Sequence of chain 1.A:
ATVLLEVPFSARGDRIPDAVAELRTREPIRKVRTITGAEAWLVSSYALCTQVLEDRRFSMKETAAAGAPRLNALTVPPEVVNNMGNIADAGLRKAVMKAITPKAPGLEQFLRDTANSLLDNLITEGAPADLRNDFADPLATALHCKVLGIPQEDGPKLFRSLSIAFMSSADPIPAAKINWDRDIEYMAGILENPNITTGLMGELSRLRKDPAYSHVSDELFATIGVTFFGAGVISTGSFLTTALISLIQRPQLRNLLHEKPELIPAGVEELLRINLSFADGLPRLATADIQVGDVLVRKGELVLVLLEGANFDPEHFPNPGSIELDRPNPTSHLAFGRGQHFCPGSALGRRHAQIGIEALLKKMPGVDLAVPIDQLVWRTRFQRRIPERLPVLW

The protein below binds the small molecule below.
Small molecule (SMILES): O=C1N[C@@H](Cc2c[nH]c3ccccc23)C(=O)N[C@H]1Cc1ccc(O)cc1

Binding-site contacts:
Ligand atom OHB contacts residue TRP181 of chain 1.A at 3.9 Å.
Ligand atom CD3 contacts residue PHE167 of chain 1.A at 3.8 Å (hydrophobic).
Ligand atom CE3 contacts residue THR228 of chain 1.A at 3.8 Å.
Ligand atom NB contacts residue VAL81 of chain 1.A at 3.8 Å.
Ligand atom CZB contacts residue PHE167 of chain 1.A at 3.8 Å (hydrophobic).
Ligand atom NE1 contacts residue HEM1 of chain 1.B at 3.7 Å.
Ligand atom CE2 contacts residue GLN384 of chain 1.A at 4.0 Å.
Ligand atom OA contacts residue VAL81 of chain 1.A at 3.9 Å.
Ligand atom CE3 contacts residue PHE167 of chain 1.A at 3.8 Å (hydrophobic).
Ligand atom CD3 contacts residue THR228 of chain 1.A at 3.5 Å.
Ligand atom CBA contacts residue VAL82 of chain 1.A at 3.8 Å (hydrophobic).
Ligand atom CA contacts residue VAL82 of chain 1.A at 3.7 Å (hydrophobic).
Ligand atom CE4 contacts residue VAL77 of chain 1.A at 3.4 Å (hydrophobic).
Ligand atom OA contacts residue VAL77 of chain 1.A at 3.8 Å.
Ligand atom CA contacts residue VAL81 of chain 1.A at 3.6 Å (hydrophobic).
Ligand atom CAA contacts residue VAL82 of chain 1.A at 3.1 Å (hydrophobic).
Ligand atom CZ3 contacts residue PHE167 of chain 1.A at 3.5 Å (hydrophobic).
Ligand atom OA contacts residue VAL82 of chain 1.A at 3.3 Å.
Ligand atom OA contacts residue GOL1 of chain 1.J at 4.0 Å.
Ligand atom CGB contacts residue PHE167 of chain 1.A at 3.9 Å (hydrophobic).
Ligand atom CZ2 contacts residue ARG385 of chain 1.A at 3.9 Å.
Ligand atom CD4 contacts residue PHE167 of chain 1.A at 3.6 Å (hydrophobic).
Ligand atom CD4 contacts residue VAL77 of chain 1.A at 3.9 Å (hydrophobic).
Ligand atom CAA contacts residue VAL81 of chain 1.A at 3.7 Å (hydrophobic).
Ligand atom OHB contacts residue VAL77 of chain 1.A at 3.9 Å.
Ligand atom OB contacts residue ASN84 of chain 1.A at 3.1 Å (h-bond).
Ligand atom OB contacts residue HEM1 of chain 1.B at 3.4 Å.
Ligand atom NA contacts residue VAL82 of chain 1.A at 3.6 Å.
Ligand atom NA contacts residue VAL81 of chain 1.A at 3.9 Å.
Ligand atom CBA contacts residue GOL1 of chain 1.J at 3.4 Å.
Ligand atom NA contacts residue ASN84 of chain 1.A at 4.0 Å.
Ligand atom CB contacts residue ASN84 of chain 1.A at 3.9 Å.
Ligand atom CH2 contacts residue PHE167 of chain 1.A at 3.1 Å (hydrophobic).
Ligand atom CE4 contacts residue THR76 of chain 1.A at 4.1 Å.
Ligand atom CZB contacts residue VAL77 of chain 1.A at 3.7 Å (hydrophobic).
Ligand atom CZ3 contacts residue GLN384 of chain 1.A at 3.0 Å.
Ligand atom CD1 contacts residue HEM1 of chain 1.B at 3.5 Å.
Ligand atom CE4 contacts residue PHE167 of chain 1.A at 3.7 Å (hydrophobic).
Ligand atom CH2 contacts residue GLN384 of chain 1.A at 3.4 Å.
Ligand atom OHB contacts residue ALA166 of chain 1.A at 3.5 Å.